The small molecule below binds the protein below.
Small molecule (SMILES): Cc1c[nH]c(=O)nc1N

Binding-site contacts:
Ligand atom N1 contacts residue TRP314 of chain 1.B at 3.5 Å.
Ligand atom C6 contacts residue TRP314 of chain 1.B at 3.4 Å (hydrophobic).
Ligand atom O2 contacts residue PHE149 of chain 1.B at 3.5 Å.
Ligand atom N4 contacts residue FE21 of chain 1.M at 3.6 Å.
Ligand atom N1 contacts residue PHE149 of chain 1.B at 3.8 Å.
Ligand atom CM5 contacts residue ASP312 of chain 1.B at 4.0 Å.
Ligand atom C5 contacts residue TRP314 of chain 1.B at 3.7 Å (hydrophobic).
Ligand atom N4 contacts residue GLU273 of chain 1.B at 3.9 Å.
Ligand atom C4 contacts residue ASP308 of chain 1.B at 3.8 Å.
Ligand atom CM5 contacts residue TRP314 of chain 1.B at 3.6 Å (hydrophobic).
Ligand atom C4 contacts residue HIS58 of chain 1.B at 4.0 Å.
Ligand atom O2 contacts residue GLU212 of chain 1.B at 3.7 Å.
Ligand atom CM5 contacts residue SER309 of chain 1.B at 3.1 Å.
Ligand atom N4 contacts residue HIS241 of chain 1.B at 3.6 Å.
Ligand atom C5 contacts residue FE21 of chain 1.M at 3.9 Å.
Ligand atom CM5 contacts residue HIS58 of chain 1.B at 3.5 Å.
Ligand atom C4 contacts residue FE21 of chain 1.M at 3.6 Å.
Ligand atom N3 contacts residue HIS209 of chain 1.B at 3.7 Å.
Ligand atom O2 contacts residue ILE178 of chain 1.B at 3.6 Å.
Ligand atom CM5 contacts residue ASP308 of chain 1.B at 3.5 Å.
Ligand atom N4 contacts residue GLU212 of chain 1.B at 2.7 Å (salt-bridge).
Ligand atom C2 contacts residue LEU76 of chain 1.B at 3.7 Å (hydrophobic).
Ligand atom N1 contacts residue GLN151 of chain 1.B at 2.8 Å (h-bond).
Ligand atom C6 contacts residue GLN151 of chain 1.B at 3.6 Å.
Ligand atom N1 contacts residue HIS58 of chain 1.B at 3.9 Å.
Ligand atom C2 contacts residue GLN151 of chain 1.B at 3.7 Å.
Ligand atom C5 contacts residue HIS58 of chain 1.B at 3.6 Å.
Ligand atom N4 contacts residue ASP308 of chain 1.B at 2.7 Å (salt-bridge).
Ligand atom N3 contacts residue LEU76 of chain 1.B at 3.4 Å.
Ligand atom C2 contacts residue PHE149 of chain 1.B at 3.9 Å (hydrophobic).
Ligand atom C2 contacts residue HIS209 of chain 1.B at 3.9 Å.
Ligand atom O2 contacts residue GLN151 of chain 1.B at 3.1 Å (h-bond).
Ligand atom O2 contacts residue HIS209 of chain 1.B at 3.9 Å.
Ligand atom C4 contacts residue GLU212 of chain 1.B at 3.5 Å.
Ligand atom C6 contacts residue HIS58 of chain 1.B at 3.5 Å.
Ligand atom C2 contacts residue GLU212 of chain 1.B at 3.6 Å.
Ligand atom C5 contacts residue ASP308 of chain 1.B at 4.0 Å.
Ligand atom CM5 contacts residue GLU273 of chain 1.B at 3.5 Å.
Ligand atom N3 contacts residue GLU212 of chain 1.B at 2.7 Å (salt-bridge).
Ligand atom O2 contacts residue LEU76 of chain 1.B at 3.7 Å.

Sequence of chain 1.B:
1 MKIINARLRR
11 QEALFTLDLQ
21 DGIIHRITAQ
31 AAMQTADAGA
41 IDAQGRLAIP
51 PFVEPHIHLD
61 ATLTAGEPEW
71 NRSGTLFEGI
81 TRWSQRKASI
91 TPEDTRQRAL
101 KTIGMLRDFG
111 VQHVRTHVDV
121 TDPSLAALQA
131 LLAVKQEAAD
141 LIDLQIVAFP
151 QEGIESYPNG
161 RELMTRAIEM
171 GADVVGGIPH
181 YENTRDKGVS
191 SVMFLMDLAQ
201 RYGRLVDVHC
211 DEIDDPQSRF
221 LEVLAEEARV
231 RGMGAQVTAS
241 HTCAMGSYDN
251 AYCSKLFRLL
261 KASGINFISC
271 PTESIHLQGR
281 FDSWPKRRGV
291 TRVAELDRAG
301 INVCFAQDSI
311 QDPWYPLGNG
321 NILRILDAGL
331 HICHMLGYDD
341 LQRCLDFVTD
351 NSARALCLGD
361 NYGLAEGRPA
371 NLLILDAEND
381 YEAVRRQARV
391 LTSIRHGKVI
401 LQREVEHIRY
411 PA